Binding-site contacts:
Ligand atom N contacts residue GLU195 of chain 1.E at 2.8 Å (salt-bridge).
Ligand atom N contacts residue GLN78 of chain 1.I at 2.9 Å (h-bond).
Ligand atom O contacts residue GLN78 of chain 1.J at 2.9 Å (h-bond).
Ligand atom CE1 contacts residue ILE13 of chain 1.I at 3.8 Å (hydrophobic).
Ligand atom OXT contacts residue GLU195 of chain 1.E at 3.7 Å.
Ligand atom C contacts residue GLN78 of chain 1.J at 3.7 Å.
Ligand atom CZ contacts residue MET15 of chain 1.I at 3.7 Å (hydrophobic).
Ligand atom CE2 contacts residue LEU80 of chain 1.I at 3.9 Å (hydrophobic).
Ligand atom CB contacts residue ILE13 of chain 1.I at 3.9 Å (hydrophobic).
Ligand atom CZ contacts residue ARG14 of chain 1.I at 3.8 Å.
Ligand atom CA contacts residue GLN78 of chain 1.I at 3.6 Å.
Ligand atom CE1 contacts residue ARG14 of chain 1.I at 3.9 Å.
Ligand atom OXT contacts residue PRO197 of chain 1.E at 3.5 Å.
Ligand atom CD1 contacts residue ILE13 of chain 1.I at 3.5 Å (hydrophobic).
Ligand atom CE2 contacts residue ILE13 of chain 1.I at 3.4 Å (hydrophobic).
Ligand atom CE1 contacts residue MET15 of chain 1.I at 3.6 Å (hydrophobic).
Ligand atom O contacts residue GLN12 of chain 1.J at 3.6 Å.
Ligand atom CD2 contacts residue GLN78 of chain 1.I at 3.4 Å.
Ligand atom CD2 contacts residue ILE13 of chain 1.I at 3.5 Å (hydrophobic).
Ligand atom CA contacts residue ILE13 of chain 1.I at 3.5 Å (hydrophobic).
Ligand atom O contacts residue GLY77 of chain 1.J at 3.8 Å.
Ligand atom O contacts residue VAL76 of chain 1.J at 3.5 Å (h-bond).
Ligand atom CB contacts residue VAL76 of chain 1.J at 3.5 Å (hydrophobic).
Ligand atom CZ contacts residue ILE13 of chain 1.I at 4.0 Å (hydrophobic).
Ligand atom C contacts residue GLY77 of chain 1.J at 4.0 Å.
Ligand atom C contacts residue GLN78 of chain 1.I at 3.8 Å.
Ligand atom CD2 contacts residue VAL76 of chain 1.J at 3.6 Å (hydrophobic).
Ligand atom CA contacts residue GLU195 of chain 1.E at 4.0 Å.
Ligand atom C contacts residue THR79 of chain 1.J at 3.5 Å.
Ligand atom CE2 contacts residue GLN12 of chain 1.I at 3.8 Å.
Ligand atom CA contacts residue THR79 of chain 1.J at 3.6 Å.
Ligand atom O contacts residue THR79 of chain 1.J at 2.7 Å (h-bond).
Ligand atom CG contacts residue ILE13 of chain 1.I at 3.3 Å (hydrophobic).
Ligand atom CE2 contacts residue GLN78 of chain 1.I at 3.5 Å.
Ligand atom N contacts residue ILE13 of chain 1.I at 2.8 Å (h-bond).
Ligand atom CB contacts residue GLN78 of chain 1.I at 3.6 Å.
Ligand atom CD1 contacts residue VAL76 of chain 1.J at 3.7 Å (hydrophobic).
Ligand atom CG contacts residue VAL76 of chain 1.J at 3.8 Å (hydrophobic).
Ligand atom CZ contacts residue LEU80 of chain 1.I at 3.7 Å (hydrophobic).
Ligand atom OXT contacts residue GLN78 of chain 1.I at 3.0 Å (h-bond).

Sequence of chain 1.I:
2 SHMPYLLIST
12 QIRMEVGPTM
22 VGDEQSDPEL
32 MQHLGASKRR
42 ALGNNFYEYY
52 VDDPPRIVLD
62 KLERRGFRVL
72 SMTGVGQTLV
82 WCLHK

Sequence of chain 1.E:
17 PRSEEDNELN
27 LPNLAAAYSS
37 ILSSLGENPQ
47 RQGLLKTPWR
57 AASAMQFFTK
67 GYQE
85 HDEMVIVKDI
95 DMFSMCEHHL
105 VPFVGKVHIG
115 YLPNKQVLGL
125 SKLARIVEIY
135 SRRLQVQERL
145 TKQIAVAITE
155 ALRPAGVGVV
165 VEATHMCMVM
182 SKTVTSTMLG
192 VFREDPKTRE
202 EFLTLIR

Sequence of chain 1.J:
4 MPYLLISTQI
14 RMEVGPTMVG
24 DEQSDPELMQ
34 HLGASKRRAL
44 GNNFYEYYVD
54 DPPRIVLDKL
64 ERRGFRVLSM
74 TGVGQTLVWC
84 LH

A protein and the small-molecule ligand that binds it are described below.
Small molecule (SMILES): N[C@@H](Cc1ccccc1)C(=O)O